The protein below binds the small molecule below.
Small molecule (SMILES): CCCCCCCCCCC[PH](=O)OCCCC

Binding-site contacts:
Ligand atom CY4 contacts residue MET196 of chain 1.A at 4.1 Å (hydrophobic).
Ligand atom C6 contacts residue LEU67 of chain 1.A at 4.2 Å (hydrophobic).
Ligand atom O1P contacts residue LEU67 of chain 1.A at 2.6 Å (h-bond).
Ligand atom CY3 contacts residue TRP275 of chain 1.A at 4.2 Å (hydrophobic).
Ligand atom C6 contacts residue LEU68 of chain 1.A at 4.1 Å (hydrophobic).
Ligand atom O2P contacts residue SER153 of chain 1.A at 2.6 Å (h-bond).
Ligand atom CY3 contacts residue LEU326 of chain 1.A at 3.9 Å (hydrophobic).
Ligand atom C11 contacts residue ILE192 of chain 1.A at 3.9 Å (hydrophobic).
Ligand atom C11 contacts residue MET196 of chain 1.A at 3.8 Å (hydrophobic).
Ligand atom C4 contacts residue LEU67 of chain 1.A at 3.7 Å (hydrophobic).
Ligand atom C2 contacts residue SER153 of chain 1.A at 3.8 Å.
Ligand atom P contacts residue HIS353 of chain 1.A at 3.8 Å.
Ligand atom C10 contacts residue ILE192 of chain 1.A at 3.6 Å (hydrophobic).
Ligand atom O1P contacts residue GLY66 of chain 1.A at 3.5 Å.
Ligand atom C2 contacts residue LEU67 of chain 1.A at 3.4 Å (hydrophobic).
Ligand atom CY1 contacts residue LEU67 of chain 1.A at 4.0 Å (hydrophobic).
Ligand atom C1 contacts residue LEU326 of chain 1.A at 3.5 Å (hydrophobic).
Ligand atom C10 contacts residue MET196 of chain 1.A at 3.6 Å (hydrophobic).
Ligand atom O2P contacts residue VAL182 of chain 1.A at 4.1 Å.
Ligand atom C1 contacts residue SER153 of chain 1.A at 2.6 Å.
Ligand atom C5 contacts residue ILE243 of chain 1.A at 3.8 Å (hydrophobic).
Ligand atom C9 contacts residue LEU326 of chain 1.A at 3.9 Å (hydrophobic).
Ligand atom C11 contacts residue THR190 of chain 1.A at 3.8 Å.
Ligand atom O1P contacts residue GLN154 of chain 1.A at 2.9 Å (h-bond).
Ligand atom CY1 contacts residue TRP275 of chain 1.A at 3.8 Å (hydrophobic).
Ligand atom O2P contacts residue GLN154 of chain 1.A at 3.8 Å.
Ligand atom CY4 contacts residue TRP275 of chain 1.A at 3.8 Å (hydrophobic).
Ligand atom C11 contacts residue LEU326 of chain 1.A at 3.9 Å (hydrophobic).
Ligand atom C3 contacts residue LEU326 of chain 1.A at 3.6 Å (hydrophobic).
Ligand atom C3 contacts residue BOG1 of chain 1.G at 4.1 Å.
Ligand atom CY2 contacts residue TRP275 of chain 1.A at 3.8 Å (hydrophobic).
Ligand atom O1P contacts residue SER153 of chain 1.A at 2.6 Å (h-bond).
Ligand atom P contacts residue SER153 of chain 1.A at 1.6 Å.
Ligand atom CY4 contacts residue VAL185 of chain 1.A at 4.0 Å (hydrophobic).
Ligand atom P contacts residue GLN154 of chain 1.A at 3.5 Å.
Ligand atom C3 contacts residue LEU67 of chain 1.A at 4.1 Å (hydrophobic).
Ligand atom C4 contacts residue BOG1 of chain 1.G at 3.9 Å.
Ligand atom CY1 contacts residue SER153 of chain 1.A at 3.9 Å.
Ligand atom C1 contacts residue HIS353 of chain 1.A at 3.4 Å.
Ligand atom P contacts residue LEU67 of chain 1.A at 4.1 Å.

Sequence of chain 1.A:
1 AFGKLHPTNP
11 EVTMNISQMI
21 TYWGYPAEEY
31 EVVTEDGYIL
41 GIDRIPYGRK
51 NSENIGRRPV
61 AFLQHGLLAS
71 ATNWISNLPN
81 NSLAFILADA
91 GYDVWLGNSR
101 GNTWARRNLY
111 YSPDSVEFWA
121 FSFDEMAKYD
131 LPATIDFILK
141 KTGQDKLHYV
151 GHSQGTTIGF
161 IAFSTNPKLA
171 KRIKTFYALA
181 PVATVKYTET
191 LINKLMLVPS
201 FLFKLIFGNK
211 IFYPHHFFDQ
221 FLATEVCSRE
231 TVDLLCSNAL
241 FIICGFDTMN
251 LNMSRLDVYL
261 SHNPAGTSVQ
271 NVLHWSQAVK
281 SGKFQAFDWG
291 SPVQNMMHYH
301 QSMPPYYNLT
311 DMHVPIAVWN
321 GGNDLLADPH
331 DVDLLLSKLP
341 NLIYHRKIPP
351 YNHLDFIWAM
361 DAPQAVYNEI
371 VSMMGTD